Sequence of chain 1.D:
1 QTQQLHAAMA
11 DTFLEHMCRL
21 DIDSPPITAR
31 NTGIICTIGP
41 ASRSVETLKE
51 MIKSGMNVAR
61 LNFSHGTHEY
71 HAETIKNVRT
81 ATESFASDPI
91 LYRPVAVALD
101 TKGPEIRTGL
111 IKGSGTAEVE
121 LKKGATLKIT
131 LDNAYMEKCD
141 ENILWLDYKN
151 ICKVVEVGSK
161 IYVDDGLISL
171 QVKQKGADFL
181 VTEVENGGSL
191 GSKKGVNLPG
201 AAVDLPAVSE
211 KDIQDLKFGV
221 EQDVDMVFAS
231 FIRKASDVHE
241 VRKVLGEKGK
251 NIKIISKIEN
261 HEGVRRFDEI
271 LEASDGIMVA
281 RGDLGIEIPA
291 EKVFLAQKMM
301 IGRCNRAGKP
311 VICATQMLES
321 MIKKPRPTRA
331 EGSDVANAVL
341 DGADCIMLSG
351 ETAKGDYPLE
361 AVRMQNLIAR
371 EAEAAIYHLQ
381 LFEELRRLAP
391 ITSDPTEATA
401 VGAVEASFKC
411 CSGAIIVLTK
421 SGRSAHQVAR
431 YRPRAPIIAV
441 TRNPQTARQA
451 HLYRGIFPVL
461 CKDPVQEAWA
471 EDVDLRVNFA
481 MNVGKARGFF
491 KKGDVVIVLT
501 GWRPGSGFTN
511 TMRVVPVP

A small-molecule ligand and the protein it binds are described below.
Small molecule (SMILES): O=P(O)(O)OC[C@H]1O[C@](O)(COP(=O)(O)O)[C@@H](O)[C@@H]1O

Binding-site contacts:
Ligand atom C5 contacts residue GLY505 of chain 1.D at 3.5 Å.
Ligand atom C3 contacts residue GLY505 of chain 1.D at 3.6 Å.
Ligand atom O3P contacts residue PRO504 of chain 1.D at 3.6 Å.
Ligand atom C3 contacts residue GLY501 of chain 1.D at 3.7 Å.
Ligand atom O1P contacts residue LYS420 of chain 1.D at 3.4 Å (salt-bridge).
Ligand atom O2 contacts residue LEU418 of chain 1.D at 3.6 Å.
Ligand atom P1 contacts residue ARG476 of chain 1.D at 3.6 Å.
Ligand atom C3 contacts residue ARG503 of chain 1.D at 3.2 Å.
Ligand atom O6 contacts residue THR419 of chain 1.D at 3.6 Å.
Ligand atom O2P contacts residue TRP469 of chain 1.D at 2.8 Å (h-bond).
Ligand atom O5P contacts residue LYS420 of chain 1.D at 3.4 Å (salt-bridge).
Ligand atom O6P contacts residue GLY507 of chain 1.D at 2.7 Å (h-bond).
Ligand atom O2P contacts residue ARG476 of chain 1.D at 2.8 Å (salt-bridge).
Ligand atom O6 contacts residue LYS420 of chain 1.D at 3.2 Å (salt-bridge).
Ligand atom C4 contacts residue THR509 of chain 1.D at 3.6 Å.
Ligand atom O4P contacts residue SER424 of chain 1.D at 2.7 Å (h-bond).
Ligand atom C4 contacts residue GLY505 of chain 1.D at 3.5 Å.
Ligand atom O6P contacts residue SER506 of chain 1.D at 3.5 Å.
Ligand atom O4 contacts residue GLY507 of chain 1.D at 3.6 Å (h-bond).
Ligand atom P2 contacts residue THR419 of chain 1.D at 3.6 Å.
Ligand atom O5P contacts residue SER506 of chain 1.D at 2.5 Å (h-bond).
Ligand atom O4 contacts residue THR509 of chain 1.D at 3.3 Å (h-bond).
Ligand atom O3 contacts residue TRP469 of chain 1.D at 3.7 Å.
Ligand atom C6 contacts residue SER424 of chain 1.D at 3.6 Å.
Ligand atom O4 contacts residue PHE508 of chain 1.D at 2.6 Å (h-bond).
Ligand atom O1 contacts residue ARG476 of chain 1.D at 3.4 Å (salt-bridge).
Ligand atom O4P contacts residue THR419 of chain 1.D at 2.6 Å (h-bond).
Ligand atom O3P contacts residue GLY505 of chain 1.D at 2.8 Å (h-bond).
Ligand atom O5P contacts residue SER421 of chain 1.D at 2.7 Å (h-bond).
Ligand atom O3 contacts residue GLY501 of chain 1.D at 2.9 Å.
Ligand atom O1P contacts residue ARG476 of chain 1.D at 2.9 Å (salt-bridge).
Ligand atom O3P contacts residue LYS420 of chain 1.D at 3.4 Å.
Ligand atom P2 contacts residue SER424 of chain 1.D at 3.7 Å.
Ligand atom O2 contacts residue GLY501 of chain 1.D at 3.7 Å.
Ligand atom O3 contacts residue ARG503 of chain 1.D at 2.8 Å (salt-bridge).
Ligand atom C6 contacts residue THR509 of chain 1.D at 3.3 Å.
Ligand atom C6 contacts residue LEU418 of chain 1.D at 3.6 Å (hydrophobic).
Ligand atom O4 contacts residue GLY505 of chain 1.D at 2.7 Å (h-bond).
Ligand atom P2 contacts residue SER506 of chain 1.D at 3.5 Å.
Ligand atom O6P contacts residue SER424 of chain 1.D at 3.7 Å.